A protein and the small-molecule ligand that binds it are described below.
Small molecule (SMILES): Cc1ncc(COP(=O)(O)O)c(CNOCC(=O)O)c1O

Sequence of chain 1.A:
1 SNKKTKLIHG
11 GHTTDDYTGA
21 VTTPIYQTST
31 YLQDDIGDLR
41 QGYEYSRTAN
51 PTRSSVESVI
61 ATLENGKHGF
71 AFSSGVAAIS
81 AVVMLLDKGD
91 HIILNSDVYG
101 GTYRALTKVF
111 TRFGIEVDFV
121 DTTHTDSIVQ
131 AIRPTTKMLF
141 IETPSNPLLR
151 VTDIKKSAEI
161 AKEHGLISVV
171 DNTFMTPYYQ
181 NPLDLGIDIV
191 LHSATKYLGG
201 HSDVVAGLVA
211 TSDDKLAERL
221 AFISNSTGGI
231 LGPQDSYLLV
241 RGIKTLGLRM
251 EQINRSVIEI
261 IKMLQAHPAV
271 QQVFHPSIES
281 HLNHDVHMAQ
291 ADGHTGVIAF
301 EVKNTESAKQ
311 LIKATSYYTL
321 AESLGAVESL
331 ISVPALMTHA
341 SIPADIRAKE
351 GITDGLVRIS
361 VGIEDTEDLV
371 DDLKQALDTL

Binding-site contacts:
Ligand atom O2' contacts residue THR338 of chain 1.B at 3.4 Å.
Ligand atom P contacts residue GLY75 of chain 1.B at 3.4 Å.
Ligand atom O2P contacts residue TYR45 of chain 1.A at 2.4 Å (h-bond).
Ligand atom C5 contacts residue TYR99 of chain 1.B at 3.7 Å (hydrophobic).
Ligand atom N1 contacts residue THR173 of chain 1.B at 3.7 Å.
Ligand atom O1P contacts residue VAL76 of chain 1.B at 2.8 Å (h-bond).
Ligand atom O4P contacts residue SER193 of chain 1.B at 3.0 Å.
Ligand atom O3P contacts residue THR195 of chain 1.B at 2.8 Å (h-bond).
Ligand atom O1P contacts residue SER74 of chain 1.B at 3.5 Å.
Ligand atom N4A contacts residue TYR99 of chain 1.B at 3.7 Å.
Ligand atom P contacts residue SER193 of chain 1.B at 3.7 Å.
Ligand atom O4P contacts residue GLY75 of chain 1.B at 3.5 Å.
Ligand atom C2' contacts residue THR338 of chain 1.B at 3.4 Å.
Ligand atom O1P contacts residue ARG47 of chain 1.A at 3.0 Å (salt-bridge).
Ligand atom O3P contacts residue GLY75 of chain 1.B at 3.0 Å (h-bond).
Ligand atom O3P contacts residue TYR45 of chain 1.A at 3.5 Å (h-bond).
Ligand atom C2' contacts residue ARG358 of chain 1.B at 3.7 Å.
Ligand atom C1' contacts residue LYS196 of chain 1.B at 3.7 Å.
Ligand atom O1' contacts residue THR338 of chain 1.B at 3.6 Å.
Ligand atom O2' contacts residue LEU324 of chain 1.B at 3.6 Å.
Ligand atom O1' contacts residue ARG358 of chain 1.B at 3.2 Å (salt-bridge).
Ligand atom O1P contacts residue GLY75 of chain 1.B at 3.1 Å (h-bond).
Ligand atom O2P contacts residue ARG47 of chain 1.A at 3.0 Å (salt-bridge).
Ligand atom N1 contacts residue ASP171 of chain 1.B at 2.8 Å (salt-bridge).
Ligand atom O3P contacts residue SER193 of chain 1.B at 3.1 Å (h-bond).
Ligand atom O2' contacts residue ARG358 of chain 1.B at 2.5 Å (salt-bridge).
Ligand atom C6 contacts residue ASP171 of chain 1.B at 3.5 Å.
Ligand atom O3 contacts residue ASN146 of chain 1.B at 3.1 Å (h-bond).
Ligand atom N4A contacts residue LYS196 of chain 1.B at 3.5 Å.
Ligand atom P contacts residue TYR45 of chain 1.A at 3.5 Å.
Ligand atom C5A contacts residue VAL76 of chain 1.B at 3.6 Å (hydrophobic).
Ligand atom O1' contacts residue TYR99 of chain 1.B at 3.7 Å.
Ligand atom C2A contacts residue GLU142 of chain 1.B at 3.7 Å.
Ligand atom C2A contacts residue ASP171 of chain 1.B at 3.7 Å.
Ligand atom O1' contacts residue ASN146 of chain 1.B at 3.1 Å (h-bond).
Ligand atom C4 contacts residue TYR99 of chain 1.B at 3.5 Å (hydrophobic).
Ligand atom OX contacts residue LYS196 of chain 1.B at 3.1 Å (salt-bridge).
Ligand atom O2' contacts residue SER323 of chain 1.B at 3.1 Å (h-bond).
Ligand atom C4A contacts residue TYR99 of chain 1.B at 3.5 Å (hydrophobic).
Ligand atom C5 contacts residue SER193 of chain 1.B at 3.6 Å.

Sequence of chain 1.B:
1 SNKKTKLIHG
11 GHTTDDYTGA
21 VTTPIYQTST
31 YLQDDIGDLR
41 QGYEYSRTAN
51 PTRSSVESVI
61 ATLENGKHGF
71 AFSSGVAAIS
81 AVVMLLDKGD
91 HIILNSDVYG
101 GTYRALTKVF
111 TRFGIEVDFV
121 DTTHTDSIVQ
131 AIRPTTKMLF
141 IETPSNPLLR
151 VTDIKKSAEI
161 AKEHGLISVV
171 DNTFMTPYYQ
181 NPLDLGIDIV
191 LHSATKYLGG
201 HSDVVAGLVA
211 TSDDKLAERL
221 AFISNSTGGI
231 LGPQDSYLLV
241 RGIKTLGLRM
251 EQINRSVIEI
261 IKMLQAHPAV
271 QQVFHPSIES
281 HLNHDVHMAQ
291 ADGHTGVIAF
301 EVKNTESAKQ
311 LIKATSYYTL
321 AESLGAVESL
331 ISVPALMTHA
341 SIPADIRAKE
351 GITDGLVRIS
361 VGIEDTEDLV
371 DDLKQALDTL